The small molecule below binds the protein below.
Small molecule (SMILES): CC(=O)N[C@@H]1[C@@H](O)[C@H](O)[C@@H](CO)O[C@H]1O

Binding-site contacts:
Ligand atom O5 contacts residue ASN282 of chain 1.I at 2.3 Å (h-bond).
Ligand atom C4 contacts residue ASN282 of chain 1.I at 4.2 Å.
Ligand atom O6 contacts residue GLU281 of chain 1.I at 3.6 Å.
Ligand atom O6 contacts residue ASN282 of chain 1.I at 4.1 Å.
Ligand atom C1 contacts residue ASN282 of chain 1.I at 1.4 Å.
Ligand atom C6 contacts residue GLU281 of chain 1.I at 4.4 Å.
Ligand atom O6 contacts residue ASN280 of chain 1.I at 3.4 Å (h-bond).
Ligand atom C3 contacts residue ASN282 of chain 1.I at 3.8 Å.
Ligand atom N2 contacts residue ASN282 of chain 1.I at 3.0 Å (h-bond).
Ligand atom C6 contacts residue ASN280 of chain 1.I at 4.4 Å.
Ligand atom C5 contacts residue ASN282 of chain 1.I at 3.6 Å.
Ligand atom C7 contacts residue ASN282 of chain 1.I at 3.7 Å.
Ligand atom O5 contacts residue ASN280 of chain 1.I at 3.9 Å.
Ligand atom C2 contacts residue ASN282 of chain 1.I at 2.5 Å.
Ligand atom C8 contacts residue ASN282 of chain 1.I at 4.0 Å.

Sequence of chain 1.I:
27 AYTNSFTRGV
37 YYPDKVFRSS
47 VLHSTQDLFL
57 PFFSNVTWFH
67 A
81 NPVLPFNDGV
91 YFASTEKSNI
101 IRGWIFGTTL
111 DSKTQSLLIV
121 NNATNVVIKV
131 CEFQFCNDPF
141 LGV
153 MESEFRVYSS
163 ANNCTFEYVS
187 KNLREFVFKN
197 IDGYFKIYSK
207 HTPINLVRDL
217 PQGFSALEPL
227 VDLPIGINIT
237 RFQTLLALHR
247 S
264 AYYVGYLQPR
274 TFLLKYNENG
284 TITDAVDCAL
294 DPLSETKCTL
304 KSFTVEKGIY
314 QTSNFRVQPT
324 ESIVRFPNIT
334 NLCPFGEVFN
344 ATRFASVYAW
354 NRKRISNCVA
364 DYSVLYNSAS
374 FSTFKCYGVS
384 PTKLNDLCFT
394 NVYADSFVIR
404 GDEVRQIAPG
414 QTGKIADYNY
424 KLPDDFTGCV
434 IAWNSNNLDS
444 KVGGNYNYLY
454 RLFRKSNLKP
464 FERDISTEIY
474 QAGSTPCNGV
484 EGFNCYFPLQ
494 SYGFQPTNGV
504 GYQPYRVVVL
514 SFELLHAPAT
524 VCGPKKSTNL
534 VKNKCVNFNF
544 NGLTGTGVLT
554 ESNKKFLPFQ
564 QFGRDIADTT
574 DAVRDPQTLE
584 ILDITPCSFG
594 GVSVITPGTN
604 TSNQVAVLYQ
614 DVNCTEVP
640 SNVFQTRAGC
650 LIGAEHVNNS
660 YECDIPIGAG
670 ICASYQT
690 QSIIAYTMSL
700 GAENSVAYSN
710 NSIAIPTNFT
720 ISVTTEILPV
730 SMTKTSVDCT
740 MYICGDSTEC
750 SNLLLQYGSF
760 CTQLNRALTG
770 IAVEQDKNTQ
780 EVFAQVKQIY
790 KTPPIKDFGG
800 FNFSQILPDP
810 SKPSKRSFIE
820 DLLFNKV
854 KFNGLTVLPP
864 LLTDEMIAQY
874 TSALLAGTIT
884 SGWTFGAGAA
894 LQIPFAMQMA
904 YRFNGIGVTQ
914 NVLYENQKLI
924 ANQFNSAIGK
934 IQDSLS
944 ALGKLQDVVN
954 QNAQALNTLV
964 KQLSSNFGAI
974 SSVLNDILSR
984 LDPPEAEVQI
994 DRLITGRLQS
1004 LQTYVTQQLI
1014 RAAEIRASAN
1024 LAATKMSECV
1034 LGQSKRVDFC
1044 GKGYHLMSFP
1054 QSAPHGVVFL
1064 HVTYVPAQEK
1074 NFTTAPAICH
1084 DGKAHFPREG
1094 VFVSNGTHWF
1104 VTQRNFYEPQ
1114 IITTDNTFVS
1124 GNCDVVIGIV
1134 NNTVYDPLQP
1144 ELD